Binding-site contacts:
Ligand atom C5 contacts residue ASN12 of chain 55.E at 4.1 Å.
Ligand atom O7 contacts residue ASN12 of chain 55.E at 3.6 Å.
Ligand atom N2 contacts residue ASN12 of chain 55.E at 3.8 Å.
Ligand atom O5 contacts residue ASN12 of chain 55.E at 2.7 Å (h-bond).
Ligand atom C1 contacts residue ASN12 of chain 55.E at 2.2 Å.
Ligand atom C7 contacts residue ASN12 of chain 55.E at 3.9 Å.
Ligand atom C2 contacts residue ASN12 of chain 55.E at 3.3 Å.

The small molecule below binds the protein below.
Small molecule (SMILES): CC(=O)N[C@H]1[C@H](O[C@H]2[C@H](O)[C@@H](NC(C)=O)CO[C@@H]2CO)O[C@H](CO)[C@@H](O)[C@@H]1O

Sequence of chain 55.E:
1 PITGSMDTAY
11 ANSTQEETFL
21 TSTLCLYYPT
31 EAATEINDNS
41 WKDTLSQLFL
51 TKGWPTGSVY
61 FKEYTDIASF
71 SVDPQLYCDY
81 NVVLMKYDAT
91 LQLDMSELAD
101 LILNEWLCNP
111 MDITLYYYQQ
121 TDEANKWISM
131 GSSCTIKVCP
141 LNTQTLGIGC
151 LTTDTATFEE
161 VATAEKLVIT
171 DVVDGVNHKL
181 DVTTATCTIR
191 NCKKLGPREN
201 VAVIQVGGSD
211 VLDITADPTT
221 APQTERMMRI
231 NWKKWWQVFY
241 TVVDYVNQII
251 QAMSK